A protein and the small-molecule ligand that binds it are described below.
Small molecule (SMILES): Nc1ccnc(=O)[nH]1

Sequence of chain 5.J:
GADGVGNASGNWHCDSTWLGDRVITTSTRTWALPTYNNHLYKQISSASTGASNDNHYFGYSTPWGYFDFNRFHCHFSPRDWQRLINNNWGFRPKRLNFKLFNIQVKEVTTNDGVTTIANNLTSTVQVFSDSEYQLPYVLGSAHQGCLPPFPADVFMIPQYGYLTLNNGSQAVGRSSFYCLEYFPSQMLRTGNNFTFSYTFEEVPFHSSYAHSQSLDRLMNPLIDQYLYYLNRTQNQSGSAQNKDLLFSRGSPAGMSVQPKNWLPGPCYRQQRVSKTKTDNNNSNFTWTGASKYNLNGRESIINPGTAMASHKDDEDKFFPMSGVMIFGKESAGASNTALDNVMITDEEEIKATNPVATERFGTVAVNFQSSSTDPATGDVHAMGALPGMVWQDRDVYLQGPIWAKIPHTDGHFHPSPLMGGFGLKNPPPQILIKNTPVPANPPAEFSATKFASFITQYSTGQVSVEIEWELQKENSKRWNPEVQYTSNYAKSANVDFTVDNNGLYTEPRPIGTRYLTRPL

Sequence of chain 6.J:
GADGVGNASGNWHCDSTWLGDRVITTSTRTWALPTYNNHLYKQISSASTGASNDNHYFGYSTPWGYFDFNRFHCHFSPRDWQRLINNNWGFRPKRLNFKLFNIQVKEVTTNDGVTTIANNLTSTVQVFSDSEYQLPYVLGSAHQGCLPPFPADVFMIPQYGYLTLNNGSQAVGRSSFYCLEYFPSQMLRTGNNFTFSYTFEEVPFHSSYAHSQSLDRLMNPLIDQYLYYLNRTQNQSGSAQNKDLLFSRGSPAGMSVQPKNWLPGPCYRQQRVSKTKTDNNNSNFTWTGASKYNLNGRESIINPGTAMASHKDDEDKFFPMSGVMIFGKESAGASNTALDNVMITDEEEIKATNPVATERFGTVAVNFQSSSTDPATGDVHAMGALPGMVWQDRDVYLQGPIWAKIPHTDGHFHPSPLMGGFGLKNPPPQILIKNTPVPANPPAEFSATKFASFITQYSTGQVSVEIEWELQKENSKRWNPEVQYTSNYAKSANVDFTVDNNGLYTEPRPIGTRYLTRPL

Binding-site contacts:
Ligand atom O2 contacts residue GLY627 of chain 6.J at 3.8 Å.
Ligand atom O2 contacts residue ASP626 of chain 6.J at 4.1 Å.
Ligand atom N1 contacts residue HIS628 of chain 6.J at 2.5 Å (h-bond).
Ligand atom C2 contacts residue HIS628 of chain 6.J at 3.3 Å.
Ligand atom C4 contacts residue HIS630 of chain 5.J at 3.2 Å.
Ligand atom N1 contacts residue PHE629 of chain 6.J at 4.1 Å.
Ligand atom O2 contacts residue HIS630 of chain 5.J at 3.5 Å.
Ligand atom O2 contacts residue HIS628 of chain 6.J at 3.5 Å (h-bond).
Ligand atom N1 contacts residue HIS630 of chain 5.J at 4.2 Å.
Ligand atom N4 contacts residue PRO631 of chain 5.J at 4.4 Å.
Ligand atom N1 contacts residue TRP607 of chain 5.J at 4.5 Å.
Ligand atom N4 contacts residue HIS630 of chain 5.J at 3.0 Å.
Ligand atom C5 contacts residue PHE629 of chain 5.J at 4.0 Å (hydrophobic).
Ligand atom C2 contacts residue HIS630 of chain 5.J at 3.2 Å.
Ligand atom N3 contacts residue HIS628 of chain 6.J at 4.3 Å.
Ligand atom C6 contacts residue HIS628 of chain 6.J at 3.1 Å.
Ligand atom N3 contacts residue HIS630 of chain 5.J at 2.6 Å (h-bond).
Ligand atom C5 contacts residue HIS628 of chain 6.J at 4.2 Å.
Ligand atom N4 contacts residue PHE629 of chain 5.J at 4.4 Å.
Ligand atom C5 contacts residue HIS630 of chain 5.J at 4.3 Å.
Ligand atom C6 contacts residue PHE629 of chain 6.J at 4.0 Å (hydrophobic).